Sequence of chain 6.B:
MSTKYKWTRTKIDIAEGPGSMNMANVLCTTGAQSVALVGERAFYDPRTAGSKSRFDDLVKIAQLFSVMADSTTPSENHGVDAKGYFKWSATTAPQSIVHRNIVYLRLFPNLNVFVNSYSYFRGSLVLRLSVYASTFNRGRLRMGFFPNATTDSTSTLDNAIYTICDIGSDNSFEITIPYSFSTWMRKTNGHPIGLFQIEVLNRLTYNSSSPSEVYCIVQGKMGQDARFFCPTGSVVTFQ

Sequence of chain 9.B:
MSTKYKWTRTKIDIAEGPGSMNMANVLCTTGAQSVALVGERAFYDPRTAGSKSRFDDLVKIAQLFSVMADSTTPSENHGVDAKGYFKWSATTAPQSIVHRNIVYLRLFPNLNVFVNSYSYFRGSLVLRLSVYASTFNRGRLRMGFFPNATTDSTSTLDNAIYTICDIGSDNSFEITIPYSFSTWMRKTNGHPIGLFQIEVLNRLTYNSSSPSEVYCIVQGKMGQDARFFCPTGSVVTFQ

Sequence of chain 7.B:
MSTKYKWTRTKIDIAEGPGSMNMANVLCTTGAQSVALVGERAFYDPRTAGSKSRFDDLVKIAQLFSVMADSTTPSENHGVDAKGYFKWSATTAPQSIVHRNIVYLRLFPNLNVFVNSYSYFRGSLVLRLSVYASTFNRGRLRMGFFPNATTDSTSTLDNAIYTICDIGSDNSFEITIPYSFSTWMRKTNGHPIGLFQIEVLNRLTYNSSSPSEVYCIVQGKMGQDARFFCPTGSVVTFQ

Sequence of chain 9.A:
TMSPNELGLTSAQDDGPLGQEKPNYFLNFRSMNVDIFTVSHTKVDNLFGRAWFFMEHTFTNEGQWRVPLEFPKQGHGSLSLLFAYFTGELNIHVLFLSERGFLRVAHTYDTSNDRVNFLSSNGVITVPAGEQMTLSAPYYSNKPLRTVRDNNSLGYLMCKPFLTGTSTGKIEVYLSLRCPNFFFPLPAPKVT

This protein binds this small molecule.
Small molecule (SMILES): Nc1ncnc2c1ncn2[C@@H]1O[C@H](CO)[C@@H](O[P](=O)(O)OC[C@H]2O[C@@H](n3ccc(=O)[nH]c3=O)[C@H](O)[C@@H]2O[P](=O)(O)OC[C@H]2O[C@@H](n3ccc(=O)[nH]c3=O)[C@H](O)[C@@H]2O[P](=O)(O)OC[C@H]2O[C@@H](n3ccc(=O)[nH]c3=O)[C@H](O)[C@@H]2O[P](=O)(O)OC[C@H]2O[C@@H](n3ccc(=O)[nH]c3=O)[C@H](O)[C@@H]2O[P](=O)(O)OC[C@H]2O[C@@H](n3ccc(=O)[nH]c3=O)[C@H](O)[C@@H]2O)[C@H]1O

Binding-site contacts:
Ligand atom OP2 contacts residue THR17 of chain 7.B at 3.5 Å.
Ligand atom P contacts residue TYR19 of chain 6.B at 4.0 Å.
Ligand atom C6 contacts residue TYR58 of chain 9.B at 3.8 Å (hydrophobic).
Ligand atom OP1 contacts residue TYR19 of chain 6.B at 3.6 Å (h-bond).
Ligand atom N6 contacts residue TYR58 of chain 9.B at 3.5 Å (h-bond).
Ligand atom N3 contacts residue ARG55 of chain 9.B at 3.2 Å (salt-bridge).
Ligand atom N3 contacts residue TRP21 of chain 7.B at 3.2 Å.
Ligand atom C4' contacts residue TYR19 of chain 6.B at 3.8 Å (hydrophobic).
Ligand atom O2' contacts residue ARG55 of chain 9.B at 3.8 Å.
Ligand atom O2 contacts residue TRP21 of chain 7.B at 2.9 Å.
Ligand atom O3' contacts residue TYR19 of chain 6.B at 3.0 Å (h-bond).
Ligand atom N1 contacts residue TRP21 of chain 7.B at 3.8 Å.
Ligand atom O2' contacts residue ARG55 of chain 9.B at 3.1 Å (salt-bridge).
Ligand atom C1' contacts residue TRP21 of chain 7.B at 3.9 Å (hydrophobic).
Ligand atom C5' contacts residue ARG202 of chain 9.A at 3.9 Å.
Ligand atom C2' contacts residue ARG55 of chain 9.B at 3.4 Å.
Ligand atom C2' contacts residue THR17 of chain 7.B at 3.7 Å.
Ligand atom O2' contacts residue CYS203 of chain 9.A at 3.3 Å (h-bond).
Ligand atom OP1 contacts residue THR17 of chain 7.B at 3.7 Å.
Ligand atom OP1 contacts residue MET15 of chain 7.B at 3.1 Å.
Ligand atom N1 contacts residue ALA56 of chain 9.B at 3.2 Å (h-bond).
Ligand atom OP2 contacts residue ARG202 of chain 9.A at 3.6 Å.
Ligand atom C2 contacts residue ARG55 of chain 9.B at 3.1 Å.
Ligand atom C1' contacts residue ARG68 of chain 9.B at 3.8 Å.
Ligand atom C2 contacts residue ALA56 of chain 9.B at 3.8 Å (hydrophobic).
Ligand atom O2' contacts residue THR44 of chain 9.B at 3.9 Å.
Ligand atom O2' contacts residue LEU41 of chain 9.B at 3.8 Å.
Ligand atom O4' contacts residue ARG68 of chain 9.B at 3.0 Å (salt-bridge).
Ligand atom O2 contacts residue TYR58 of chain 9.B at 3.6 Å.
Ligand atom N1 contacts residue ARG68 of chain 9.B at 3.9 Å.
Ligand atom O2' contacts residue TYR19 of chain 6.B at 3.7 Å.
Ligand atom OP2 contacts residue ARG55 of chain 9.B at 2.9 Å (salt-bridge).
Ligand atom O2' contacts residue THR17 of chain 7.B at 2.8 Å.
Ligand atom P contacts residue THR17 of chain 7.B at 3.9 Å.
Ligand atom C4 contacts residue TRP21 of chain 7.B at 3.7 Å (hydrophobic).
Ligand atom N1 contacts residue TYR58 of chain 9.B at 3.5 Å.
Ligand atom O4 contacts residue TRP21 of chain 7.B at 3.4 Å.
Ligand atom C2 contacts residue TRP21 of chain 7.B at 3.2 Å (hydrophobic).
Ligand atom O4' contacts residue ARG202 of chain 9.A at 3.9 Å.
Ligand atom C2 contacts residue TYR58 of chain 9.B at 3.8 Å (hydrophobic).